Binding-site contacts:
Ligand atom C3 contacts residue GLU294 of chain 1.A at 3.6 Å.
Ligand atom O6 contacts residue GLN270 of chain 1.A at 4.0 Å.
Ligand atom O4 contacts residue GLU294 of chain 1.A at 4.2 Å.
Ligand atom C6 contacts residue GLN270 of chain 1.A at 4.2 Å.
Ligand atom C1 contacts residue THR183 of chain 1.A at 2.9 Å.
Ligand atom C8 contacts residue PHE184 of chain 1.A at 3.7 Å (hydrophobic).
Ligand atom C3 contacts residue ASN181 of chain 1.A at 3.8 Å.
Ligand atom N2 contacts residue THR183 of chain 1.A at 3.6 Å (h-bond).
Ligand atom C8 contacts residue TYR292 of chain 1.A at 3.2 Å (hydrophobic).
Ligand atom C1 contacts residue ASN181 of chain 1.A at 1.4 Å.
Ligand atom O7 contacts residue ASN234 of chain 1.A at 4.1 Å.
Ligand atom C2 contacts residue THR183 of chain 1.A at 3.6 Å.
Ligand atom C1 contacts residue GLN270 of chain 1.A at 4.2 Å.
Ligand atom O5 contacts residue GLN270 of chain 1.A at 3.5 Å.
Ligand atom C8 contacts residue ASN181 of chain 1.A at 4.4 Å.
Ligand atom O5 contacts residue THR183 of chain 1.A at 3.6 Å.
Ligand atom N2 contacts residue GLU294 of chain 1.A at 4.0 Å.
Ligand atom C4 contacts residue THR183 of chain 1.A at 4.2 Å.
Ligand atom C6 contacts residue GLU271 of chain 1.A at 3.1 Å.
Ligand atom O7 contacts residue THR183 of chain 1.A at 4.5 Å.
Ligand atom N2 contacts residue ASN181 of chain 1.A at 2.9 Å (h-bond).
Ligand atom O6 contacts residue GLU271 of chain 1.A at 2.6 Å (salt-bridge).
Ligand atom C5 contacts residue ASN181 of chain 1.A at 3.7 Å.
Ligand atom C2 contacts residue ASN181 of chain 1.A at 2.4 Å.
Ligand atom C3 contacts residue THR183 of chain 1.A at 3.6 Å.
Ligand atom O7 contacts residue ASN181 of chain 1.A at 3.7 Å.
Ligand atom C8 contacts residue ASN234 of chain 1.A at 4.1 Å.
Ligand atom C4 contacts residue ASN181 of chain 1.A at 4.2 Å.
Ligand atom C7 contacts residue ASN181 of chain 1.A at 3.4 Å.
Ligand atom C5 contacts residue THR183 of chain 1.A at 3.6 Å.
Ligand atom O3 contacts residue GLU294 of chain 1.A at 3.0 Å (salt-bridge).
Ligand atom O5 contacts residue ASN181 of chain 1.A at 2.4 Å (h-bond).

Sequence of chain 1.A:
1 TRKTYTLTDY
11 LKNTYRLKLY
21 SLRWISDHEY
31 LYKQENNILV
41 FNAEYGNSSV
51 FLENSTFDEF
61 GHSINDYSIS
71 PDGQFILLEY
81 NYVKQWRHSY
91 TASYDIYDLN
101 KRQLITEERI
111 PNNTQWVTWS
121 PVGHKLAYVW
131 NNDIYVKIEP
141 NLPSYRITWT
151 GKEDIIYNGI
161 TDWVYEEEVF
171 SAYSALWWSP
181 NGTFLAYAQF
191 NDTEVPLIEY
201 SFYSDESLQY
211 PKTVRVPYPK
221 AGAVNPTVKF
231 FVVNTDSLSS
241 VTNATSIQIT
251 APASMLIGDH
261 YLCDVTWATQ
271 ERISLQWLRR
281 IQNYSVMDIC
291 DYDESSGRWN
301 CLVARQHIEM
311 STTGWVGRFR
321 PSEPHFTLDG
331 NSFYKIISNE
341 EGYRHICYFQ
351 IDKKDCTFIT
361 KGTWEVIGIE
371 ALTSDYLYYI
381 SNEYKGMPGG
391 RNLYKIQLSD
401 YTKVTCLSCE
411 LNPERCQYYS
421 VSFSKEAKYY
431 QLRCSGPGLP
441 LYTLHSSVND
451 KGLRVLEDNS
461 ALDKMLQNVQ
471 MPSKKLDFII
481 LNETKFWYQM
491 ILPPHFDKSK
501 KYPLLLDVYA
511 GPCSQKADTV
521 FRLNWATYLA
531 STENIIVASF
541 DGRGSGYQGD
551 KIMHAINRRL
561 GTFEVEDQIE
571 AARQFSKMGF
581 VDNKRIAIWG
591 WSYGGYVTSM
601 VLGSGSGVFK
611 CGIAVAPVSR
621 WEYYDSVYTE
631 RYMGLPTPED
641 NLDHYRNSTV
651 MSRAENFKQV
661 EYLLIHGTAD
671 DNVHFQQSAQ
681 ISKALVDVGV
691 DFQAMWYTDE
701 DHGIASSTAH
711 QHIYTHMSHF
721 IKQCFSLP

The protein below binds the small molecule below.
Small molecule (SMILES): CC(=O)N[C@H]1[C@H](O[C@H]2[C@H](O)[C@@H](NC(C)=O)CO[C@@H]2CO)O[C@H](CO)[C@@H](O)[C@@H]1O